A protein and the small-molecule ligand that binds it are described below.
Small molecule (SMILES): NS(=O)(=O)c1ccc(NC(=O)COC(=O)c2c3c(nc4ccccc24)CCCCC3)cc1

Binding-site contacts:
Ligand atom C17 contacts residue LYS29 of chain 2.A at 3.5 Å.
Ligand atom N23 contacts residue TYR32 of chain 2.A at 3.8 Å.
Ligand atom C30 contacts residue LEU105 of chain 2.A at 3.8 Å (hydrophobic).
Ligand atom C18 contacts residue LYS29 of chain 2.A at 3.5 Å.
Ligand atom C16 contacts residue LYS171 of chain 2.A at 3.8 Å.
Ligand atom C03 contacts residue LEU105 of chain 2.A at 3.1 Å (hydrophobic).
Ligand atom O21 contacts residue GLY31 of chain 2.A at 3.3 Å (h-bond).
Ligand atom O21 contacts residue GLY30 of chain 2.A at 3.1 Å.
Ligand atom O22 contacts residue LEU55 of chain 2.A at 3.2 Å.
Ligand atom C02 contacts residue MET155 of chain 2.A at 3.8 Å (hydrophobic).
Ligand atom C31 contacts residue ALA51 of chain 2.A at 3.6 Å (hydrophobic).
Ligand atom S20 contacts residue GLY33 of chain 2.A at 3.9 Å.
Ligand atom O10 contacts residue LEU27 of chain 2.A at 3.3 Å.
Ligand atom N15 contacts residue GLY28 of chain 2.A at 4.0 Å.
Ligand atom N23 contacts residue LEU169 of chain 2.A at 3.6 Å.
Ligand atom C06 contacts residue LEU27 of chain 2.A at 3.8 Å (hydrophobic).
Ligand atom O14 contacts residue VAL35 of chain 2.A at 3.7 Å.
Ligand atom C28 contacts residue LYS171 of chain 2.A at 3.8 Å.
Ligand atom O22 contacts residue TYR32 of chain 2.A at 3.6 Å.
Ligand atom C02 contacts residue LEU105 of chain 2.A at 3.8 Å (hydrophobic).
Ligand atom O10 contacts residue VAL35 of chain 2.A at 3.8 Å.
Ligand atom C25 contacts residue LYS171 of chain 2.A at 3.8 Å.
Ligand atom C04 contacts residue LEU105 of chain 2.A at 3.9 Å (hydrophobic).
Ligand atom O21 contacts residue TYR32 of chain 2.A at 2.9 Å (h-bond).
Ligand atom C30 contacts residue VAL86 of chain 2.A at 3.9 Å (hydrophobic).
Ligand atom N23 contacts residue CYS170 of chain 2.A at 3.0 Å (h-bond).
Ligand atom C17 contacts residue LYS171 of chain 2.A at 3.8 Å.
Ligand atom C25 contacts residue VAL35 of chain 2.A at 3.5 Å (hydrophobic).
Ligand atom C30 contacts residue GLU103 of chain 2.A at 3.8 Å.
Ligand atom C31 contacts residue GLU103 of chain 2.A at 3.3 Å.
Ligand atom O21 contacts residue GLY33 of chain 2.A at 3.2 Å (h-bond).
Ligand atom C18 contacts residue LYS171 of chain 2.A at 3.7 Å.
Ligand atom C03 contacts residue TYR104 of chain 2.A at 3.5 Å (hydrophobic).
Ligand atom S20 contacts residue CYS170 of chain 2.A at 3.9 Å.
Ligand atom C18 contacts residue GLY30 of chain 2.A at 3.4 Å.
Ligand atom O10 contacts residue GLY28 of chain 2.A at 3.8 Å.
Ligand atom O14 contacts residue LYS171 of chain 2.A at 3.2 Å (salt-bridge).
Ligand atom O22 contacts residue GLY33 of chain 2.A at 3.2 Å (h-bond).
Ligand atom N01 contacts residue LEU105 of chain 2.A at 3.5 Å (h-bond).
Ligand atom O21 contacts residue CYS170 of chain 2.A at 3.9 Å.

Sequence of chain 2.A:
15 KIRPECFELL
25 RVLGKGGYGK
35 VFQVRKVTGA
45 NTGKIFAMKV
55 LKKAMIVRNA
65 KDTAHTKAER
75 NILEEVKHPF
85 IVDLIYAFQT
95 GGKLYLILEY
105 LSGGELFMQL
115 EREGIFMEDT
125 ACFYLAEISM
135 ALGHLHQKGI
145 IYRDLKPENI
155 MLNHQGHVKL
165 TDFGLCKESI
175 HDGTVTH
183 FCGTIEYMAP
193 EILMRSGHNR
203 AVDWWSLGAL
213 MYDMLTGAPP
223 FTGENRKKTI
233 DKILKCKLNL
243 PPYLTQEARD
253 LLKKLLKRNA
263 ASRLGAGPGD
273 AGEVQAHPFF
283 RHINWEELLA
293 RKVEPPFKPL